Binding-site contacts:
Ligand atom I25 contacts residue ARG386 of chain 1.A at 3.8 Å.
Ligand atom C4 contacts residue PHE168 of chain 1.A at 3.7 Å (hydrophobic).
Ligand atom C12 contacts residue VAL82 of chain 1.A at 3.9 Å (hydrophobic).
Ligand atom C17 contacts residue HEM1 of chain 1.C at 4.0 Å.
Ligand atom C6 contacts residue VAL78 of chain 1.A at 3.5 Å (hydrophobic).
Ligand atom C22 contacts residue GLN385 of chain 1.A at 3.9 Å.
Ligand atom O15 contacts residue HEM1 of chain 1.C at 3.6 Å.
Ligand atom O24 contacts residue PHE168 of chain 1.A at 3.5 Å.
Ligand atom C19 contacts residue HEM1 of chain 1.C at 4.0 Å.
Ligand atom C5 contacts residue VAL78 of chain 1.A at 3.7 Å (hydrophobic).
Ligand atom O15 contacts residue ASN85 of chain 1.A at 3.0 Å (h-bond).
Ligand atom O16 contacts residue VAL82 of chain 1.A at 3.9 Å.
Ligand atom C4 contacts residue THR229 of chain 1.A at 4.0 Å.
Ligand atom I25 contacts residue HEM1 of chain 1.C at 3.4 Å.
Ligand atom C5 contacts residue PHE168 of chain 1.A at 3.7 Å (hydrophobic).
Ligand atom C11 contacts residue VAL82 of chain 1.A at 3.6 Å (hydrophobic).
Ligand atom C3 contacts residue PHE168 of chain 1.A at 3.8 Å (hydrophobic).
Ligand atom C1 contacts residue ALA233 of chain 1.A at 4.1 Å (hydrophobic).
Ligand atom C11 contacts residue VAL83 of chain 1.A at 3.9 Å (hydrophobic).
Ligand atom C6 contacts residue PHE168 of chain 1.A at 3.6 Å (hydrophobic).
Ligand atom N13 contacts residue ASN85 of chain 1.A at 3.9 Å.
Ligand atom N13 contacts residue HEM1 of chain 1.C at 3.5 Å (h-bond).
Ligand atom O24 contacts residue GLN385 of chain 1.A at 4.0 Å.
Ligand atom I25 contacts residue SER237 of chain 1.A at 4.1 Å.
Ligand atom N10 contacts residue VAL82 of chain 1.A at 3.7 Å.
Ligand atom C2 contacts residue PHE168 of chain 1.A at 3.8 Å (hydrophobic).
Ligand atom O8 contacts residue ALA167 of chain 1.A at 3.5 Å.
Ligand atom O8 contacts residue VAL78 of chain 1.A at 3.8 Å.
Ligand atom C17 contacts residue MET62 of chain 1.A at 3.8 Å (hydrophobic).
Ligand atom C7 contacts residue PHE168 of chain 1.A at 3.7 Å (hydrophobic).
Ligand atom N13 contacts residue VAL82 of chain 1.A at 4.0 Å.
Ligand atom C3 contacts residue ALA233 of chain 1.A at 4.1 Å (hydrophobic).
Ligand atom C12 contacts residue HEM1 of chain 1.C at 4.1 Å.
Ligand atom C3 contacts residue THR229 of chain 1.A at 3.6 Å.
Ligand atom C12 contacts residue VAL83 of chain 1.A at 3.6 Å (hydrophobic).
Ligand atom O8 contacts residue PHE168 of chain 1.A at 4.1 Å.
Ligand atom O16 contacts residue VAL83 of chain 1.A at 3.5 Å.
Ligand atom I25 contacts residue ALA233 of chain 1.A at 4.1 Å.
Ligand atom C14 contacts residue ASN85 of chain 1.A at 3.8 Å.
Ligand atom O24 contacts residue ARG386 of chain 1.A at 3.1 Å (salt-bridge).

Sequence of chain 1.A:
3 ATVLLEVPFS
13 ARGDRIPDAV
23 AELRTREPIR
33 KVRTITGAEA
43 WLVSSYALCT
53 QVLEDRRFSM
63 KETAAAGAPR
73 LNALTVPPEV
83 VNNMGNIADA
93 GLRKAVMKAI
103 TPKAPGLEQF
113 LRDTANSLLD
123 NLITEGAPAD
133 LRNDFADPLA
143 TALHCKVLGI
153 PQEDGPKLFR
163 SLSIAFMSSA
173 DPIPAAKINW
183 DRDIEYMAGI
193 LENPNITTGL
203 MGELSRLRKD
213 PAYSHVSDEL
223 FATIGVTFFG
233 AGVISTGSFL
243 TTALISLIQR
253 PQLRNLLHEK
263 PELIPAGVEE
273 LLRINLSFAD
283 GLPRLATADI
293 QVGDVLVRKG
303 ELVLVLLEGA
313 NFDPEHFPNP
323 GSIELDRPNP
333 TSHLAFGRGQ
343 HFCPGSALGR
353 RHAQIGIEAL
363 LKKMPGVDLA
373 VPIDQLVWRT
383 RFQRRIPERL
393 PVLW

A protein and the small-molecule ligand that binds it are described below.
Small molecule (SMILES): O=C1N[C@@H](Cc2ccc(O)c(I)c2)C(=O)N[C@H]1Cc1ccc(O)cc1